Sequence of chain 1.A:
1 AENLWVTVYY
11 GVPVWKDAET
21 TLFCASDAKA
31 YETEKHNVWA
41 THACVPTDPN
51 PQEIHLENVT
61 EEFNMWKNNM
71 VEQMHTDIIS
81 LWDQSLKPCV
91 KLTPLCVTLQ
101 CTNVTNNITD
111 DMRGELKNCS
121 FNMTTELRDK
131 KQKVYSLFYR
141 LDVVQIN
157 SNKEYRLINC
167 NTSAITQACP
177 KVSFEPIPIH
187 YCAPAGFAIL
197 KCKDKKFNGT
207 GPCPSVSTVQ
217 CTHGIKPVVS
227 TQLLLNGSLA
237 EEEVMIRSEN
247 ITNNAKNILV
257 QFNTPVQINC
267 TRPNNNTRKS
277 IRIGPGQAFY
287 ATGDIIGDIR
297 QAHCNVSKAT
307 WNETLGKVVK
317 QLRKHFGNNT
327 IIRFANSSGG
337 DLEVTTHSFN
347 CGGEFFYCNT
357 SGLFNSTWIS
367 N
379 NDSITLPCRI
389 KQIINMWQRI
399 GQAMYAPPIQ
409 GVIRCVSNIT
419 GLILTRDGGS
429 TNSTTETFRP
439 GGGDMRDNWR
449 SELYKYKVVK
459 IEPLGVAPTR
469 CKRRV

This small molecule binds to this protein.
Small molecule (SMILES): CC(=O)N[C@H]1[C@H](O[C@H]2[C@H](O)[C@@H](NC(C)=O)CO[C@@H]2CO)O[C@H](CO)[C@@H](O)[C@@H]1O

Sequence of chain 1.E:
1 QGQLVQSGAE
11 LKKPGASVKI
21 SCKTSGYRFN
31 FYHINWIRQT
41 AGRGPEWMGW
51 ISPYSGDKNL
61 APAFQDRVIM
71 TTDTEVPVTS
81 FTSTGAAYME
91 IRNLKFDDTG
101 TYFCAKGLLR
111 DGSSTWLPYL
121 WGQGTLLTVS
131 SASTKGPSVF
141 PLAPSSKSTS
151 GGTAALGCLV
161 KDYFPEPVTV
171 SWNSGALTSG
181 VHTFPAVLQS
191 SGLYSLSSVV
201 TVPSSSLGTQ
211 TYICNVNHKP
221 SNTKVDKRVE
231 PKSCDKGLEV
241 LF

Binding-site contacts:
Ligand atom C2 contacts residue ASN204 of chain 1.A at 2.5 Å.
Ligand atom C5 contacts residue ASN204 of chain 1.A at 3.7 Å.
Ligand atom C8 contacts residue SER244 of chain 1.A at 3.2 Å.
Ligand atom O5 contacts residue THR206 of chain 1.A at 4.3 Å.
Ligand atom C8 contacts residue ILE247 of chain 1.A at 4.5 Å (hydrophobic).
Ligand atom C3 contacts residue ASN204 of chain 1.A at 3.8 Å.
Ligand atom N2 contacts residue THR206 of chain 1.A at 3.7 Å.
Ligand atom C8 contacts residue PRO77 of chain 1.E at 3.5 Å (hydrophobic).
Ligand atom O7 contacts residue ASN204 of chain 1.A at 3.6 Å.
Ligand atom C8 contacts residue VAL78 of chain 1.E at 3.7 Å (hydrophobic).
Ligand atom N2 contacts residue ASN204 of chain 1.A at 2.9 Å (h-bond).
Ligand atom C7 contacts residue THR206 of chain 1.A at 4.5 Å.
Ligand atom C2 contacts residue THR206 of chain 1.A at 4.4 Å.
Ligand atom C1 contacts residue ASN204 of chain 1.A at 1.4 Å.
Ligand atom C7 contacts residue ASN204 of chain 1.A at 3.4 Å.
Ligand atom O7 contacts residue ILE247 of chain 1.A at 3.7 Å.
Ligand atom C8 contacts residue THR206 of chain 1.A at 4.4 Å.
Ligand atom C8 contacts residue ASN204 of chain 1.A at 4.5 Å.
Ligand atom C1 contacts residue THR206 of chain 1.A at 3.8 Å.
Ligand atom C5 contacts residue THR206 of chain 1.A at 4.4 Å.
Ligand atom C4 contacts residue ASN204 of chain 1.A at 4.2 Å.
Ligand atom O5 contacts residue ASN204 of chain 1.A at 2.4 Å (h-bond).